Sequence of chain 1.C:
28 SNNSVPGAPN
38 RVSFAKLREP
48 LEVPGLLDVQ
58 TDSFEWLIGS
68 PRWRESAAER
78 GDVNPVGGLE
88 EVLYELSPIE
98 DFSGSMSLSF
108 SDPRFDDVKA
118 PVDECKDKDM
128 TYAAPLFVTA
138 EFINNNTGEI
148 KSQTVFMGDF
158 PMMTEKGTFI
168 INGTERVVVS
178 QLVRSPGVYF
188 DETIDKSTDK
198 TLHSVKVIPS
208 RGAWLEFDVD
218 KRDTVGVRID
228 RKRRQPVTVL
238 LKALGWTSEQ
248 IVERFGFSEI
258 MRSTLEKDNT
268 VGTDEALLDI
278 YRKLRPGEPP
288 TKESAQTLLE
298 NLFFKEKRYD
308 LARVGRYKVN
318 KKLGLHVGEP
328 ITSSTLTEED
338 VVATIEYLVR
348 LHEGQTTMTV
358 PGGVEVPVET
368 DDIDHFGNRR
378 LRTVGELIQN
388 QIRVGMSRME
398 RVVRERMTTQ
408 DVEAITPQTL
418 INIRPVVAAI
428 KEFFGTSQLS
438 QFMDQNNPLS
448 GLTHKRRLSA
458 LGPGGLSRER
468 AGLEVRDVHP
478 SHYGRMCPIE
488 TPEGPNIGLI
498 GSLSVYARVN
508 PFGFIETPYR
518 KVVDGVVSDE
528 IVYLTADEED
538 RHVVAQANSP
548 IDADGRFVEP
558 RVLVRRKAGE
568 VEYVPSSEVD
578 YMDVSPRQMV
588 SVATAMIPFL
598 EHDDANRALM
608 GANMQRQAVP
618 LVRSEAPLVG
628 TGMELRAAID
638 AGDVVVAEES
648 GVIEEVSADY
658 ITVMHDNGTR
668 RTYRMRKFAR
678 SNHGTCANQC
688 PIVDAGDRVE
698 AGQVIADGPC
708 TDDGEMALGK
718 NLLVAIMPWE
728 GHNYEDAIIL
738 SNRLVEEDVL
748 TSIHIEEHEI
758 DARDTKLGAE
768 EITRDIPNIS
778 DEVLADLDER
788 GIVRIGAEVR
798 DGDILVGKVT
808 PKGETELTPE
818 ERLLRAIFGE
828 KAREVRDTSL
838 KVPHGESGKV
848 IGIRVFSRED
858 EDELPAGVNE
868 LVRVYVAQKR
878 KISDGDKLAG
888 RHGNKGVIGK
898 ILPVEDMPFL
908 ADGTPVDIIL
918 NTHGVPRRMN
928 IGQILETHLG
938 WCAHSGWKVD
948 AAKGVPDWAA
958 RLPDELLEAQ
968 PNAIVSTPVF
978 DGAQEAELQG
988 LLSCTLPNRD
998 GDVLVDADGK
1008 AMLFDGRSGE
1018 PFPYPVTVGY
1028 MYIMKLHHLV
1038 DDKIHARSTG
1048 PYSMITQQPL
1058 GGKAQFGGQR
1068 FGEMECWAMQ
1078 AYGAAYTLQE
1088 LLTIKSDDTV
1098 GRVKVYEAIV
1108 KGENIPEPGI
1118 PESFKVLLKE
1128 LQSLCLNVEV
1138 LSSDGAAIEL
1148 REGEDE

Binding-site contacts:
Ligand atom OP1 contacts residue LYS108 of chain 1.D at 3.4 Å.
Ligand atom OP1 contacts residue GLY408 of chain 1.D at 4.5 Å.
Ligand atom P contacts residue ARG414 of chain 1.D at 3.9 Å.
Ligand atom O5' contacts residue LYS409 of chain 1.D at 4.3 Å.
Ligand atom C6 contacts residue GLU466 of chain 1.C at 4.1 Å.
Ligand atom O3' contacts residue ARG386 of chain 1.D at 3.9 Å.
Ligand atom O3' contacts residue ARG414 of chain 1.D at 4.1 Å.
Ligand atom O3' contacts residue ALA868 of chain 1.D at 4.4 Å.
Ligand atom C5' contacts residue LYS409 of chain 1.D at 3.2 Å.
Ligand atom OP2 contacts residue LYS409 of chain 1.D at 2.5 Å (salt-bridge).
Ligand atom C5' contacts residue TYR872 of chain 1.D at 4.3 Å (hydrophobic).
Ligand atom C4' contacts residue LYS409 of chain 1.D at 4.1 Å.
Ligand atom OP1 contacts residue LYS409 of chain 1.D at 4.0 Å.
Ligand atom OP2 contacts residue LYS407 of chain 1.D at 4.2 Å.
Ligand atom OP1 contacts residue ARG386 of chain 1.D at 3.0 Å (salt-bridge).
Ligand atom O3' contacts residue LYS409 of chain 1.D at 4.0 Å.
Ligand atom OP1 contacts residue GLU1228 of chain 1.D at 3.7 Å.
Ligand atom OP1 contacts residue ARG386 of chain 1.D at 4.3 Å.
Ligand atom OP1 contacts residue THR1230 of chain 1.D at 4.3 Å.
Ligand atom N6 contacts residue GLU466 of chain 1.C at 3.4 Å (salt-bridge).
Ligand atom P contacts residue ARG386 of chain 1.D at 4.3 Å.
Ligand atom P contacts residue LYS409 of chain 1.D at 3.8 Å.
Ligand atom C5' contacts residue GLY408 of chain 1.D at 4.5 Å.
Ligand atom OP1 contacts residue LYS407 of chain 1.D at 3.7 Å.
Ligand atom C3' contacts residue LYS409 of chain 1.D at 3.9 Å.
Ligand atom OP1 contacts residue ARG414 of chain 1.D at 2.7 Å (salt-bridge).

A protein and the small-molecule ligand that binds it are described below.
Small molecule (SMILES): Cc1cn([C@H]2C[C@H](O[P](=O)(O)OC[C@H]3O[C@@H](n4ccc(N)nc4=O)C[C@@H]3O[P](=O)(O)OC[C@H]3O[C@@H](n4ccc(N)nc4=O)C[C@@H]3O[P](=O)(O)OC[C@H]3O[C@@H](n4cnc5c(=O)nc(N)[nH]c54)C[C@@H]3O[P](=O)(O)OC[C@H]3O[C@@H](n4cc(C)c(=O)[nH]c4=O)C[C@@H]3O[P](=O)(O)OC[C@H]3O[C@@H](n4cnc5c(=O)nc(N)[nH]c54)C[C@@H]3O[P](=O)(O)OC[C@H]3O[C@@H](n4cnc5c(N)ncnc54)C[C@@H]3O)[C@@H](CO[P](=O)(O)O[C@H]3C[C@H](n4cnc5c(N)ncnc54)O[C@@H]3CO[P](=O)(O)O[C@H]3C[C@H](n4ccc(N)nc4=O)O[C@@H]3CO)O2)c(=O)[nH]c1=O

Sequence of chain 1.D:
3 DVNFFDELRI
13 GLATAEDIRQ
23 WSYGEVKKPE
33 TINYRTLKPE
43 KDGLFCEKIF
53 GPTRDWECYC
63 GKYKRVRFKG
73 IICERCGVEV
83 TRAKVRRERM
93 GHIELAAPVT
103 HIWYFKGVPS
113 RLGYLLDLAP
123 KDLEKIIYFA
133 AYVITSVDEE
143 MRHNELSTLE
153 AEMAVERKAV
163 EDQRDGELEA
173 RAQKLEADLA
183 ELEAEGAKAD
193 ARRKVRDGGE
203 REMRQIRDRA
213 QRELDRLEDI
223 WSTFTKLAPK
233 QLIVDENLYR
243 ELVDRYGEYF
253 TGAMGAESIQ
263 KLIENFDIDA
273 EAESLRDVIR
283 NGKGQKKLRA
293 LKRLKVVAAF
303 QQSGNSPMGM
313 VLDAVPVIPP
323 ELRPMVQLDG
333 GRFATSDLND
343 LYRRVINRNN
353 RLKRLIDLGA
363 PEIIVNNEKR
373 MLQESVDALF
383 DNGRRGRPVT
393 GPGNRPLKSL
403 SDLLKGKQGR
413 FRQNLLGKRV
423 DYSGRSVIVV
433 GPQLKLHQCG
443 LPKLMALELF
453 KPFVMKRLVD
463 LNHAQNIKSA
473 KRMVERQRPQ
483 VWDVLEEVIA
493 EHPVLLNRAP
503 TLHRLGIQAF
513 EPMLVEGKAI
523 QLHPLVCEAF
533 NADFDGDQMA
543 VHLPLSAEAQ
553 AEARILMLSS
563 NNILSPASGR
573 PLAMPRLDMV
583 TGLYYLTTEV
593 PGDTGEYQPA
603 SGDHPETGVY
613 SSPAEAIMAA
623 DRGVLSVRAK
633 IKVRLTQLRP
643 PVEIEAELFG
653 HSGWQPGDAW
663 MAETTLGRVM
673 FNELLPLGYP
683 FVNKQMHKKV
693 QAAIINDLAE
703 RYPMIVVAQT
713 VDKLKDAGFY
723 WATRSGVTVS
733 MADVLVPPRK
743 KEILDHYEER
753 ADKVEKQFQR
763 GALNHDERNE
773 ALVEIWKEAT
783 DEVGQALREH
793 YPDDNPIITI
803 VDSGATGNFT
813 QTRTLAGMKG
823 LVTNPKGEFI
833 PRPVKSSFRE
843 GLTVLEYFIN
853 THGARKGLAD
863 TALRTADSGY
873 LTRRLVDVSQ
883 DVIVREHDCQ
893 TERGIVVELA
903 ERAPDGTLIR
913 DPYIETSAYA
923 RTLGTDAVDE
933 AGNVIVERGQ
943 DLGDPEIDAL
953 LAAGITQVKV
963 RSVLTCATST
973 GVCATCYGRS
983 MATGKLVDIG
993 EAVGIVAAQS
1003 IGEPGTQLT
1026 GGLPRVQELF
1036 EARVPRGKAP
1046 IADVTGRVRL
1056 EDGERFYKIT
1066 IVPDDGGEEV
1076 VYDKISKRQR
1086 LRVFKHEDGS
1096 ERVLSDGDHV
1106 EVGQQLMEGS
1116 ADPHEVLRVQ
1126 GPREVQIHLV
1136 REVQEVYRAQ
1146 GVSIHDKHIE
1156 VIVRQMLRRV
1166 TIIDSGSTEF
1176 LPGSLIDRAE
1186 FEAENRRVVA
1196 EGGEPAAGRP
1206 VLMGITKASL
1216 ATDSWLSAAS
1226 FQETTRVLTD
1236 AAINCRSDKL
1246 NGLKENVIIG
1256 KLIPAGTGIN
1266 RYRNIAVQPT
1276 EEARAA